Sequence of chain 1.A:
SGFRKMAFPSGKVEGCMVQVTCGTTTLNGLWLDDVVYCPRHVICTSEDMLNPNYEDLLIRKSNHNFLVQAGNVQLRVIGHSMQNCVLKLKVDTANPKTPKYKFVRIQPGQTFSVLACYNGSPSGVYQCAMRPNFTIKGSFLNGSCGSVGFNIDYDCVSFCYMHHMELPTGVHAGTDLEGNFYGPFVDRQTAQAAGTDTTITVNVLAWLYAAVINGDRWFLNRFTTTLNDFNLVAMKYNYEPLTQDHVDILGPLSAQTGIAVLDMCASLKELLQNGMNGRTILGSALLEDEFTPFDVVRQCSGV

Sequence of chain 2.A:
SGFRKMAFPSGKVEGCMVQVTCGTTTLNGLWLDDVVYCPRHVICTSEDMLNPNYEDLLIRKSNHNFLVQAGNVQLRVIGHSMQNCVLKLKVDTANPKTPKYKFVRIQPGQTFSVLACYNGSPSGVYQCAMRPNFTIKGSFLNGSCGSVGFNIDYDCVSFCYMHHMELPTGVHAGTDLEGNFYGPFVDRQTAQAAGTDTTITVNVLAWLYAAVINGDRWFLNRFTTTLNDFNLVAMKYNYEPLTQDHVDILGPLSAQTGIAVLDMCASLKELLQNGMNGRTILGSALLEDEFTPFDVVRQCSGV

This protein binds this small molecule.
Small molecule (SMILES): COc1cccc2[nH]c(C(=O)N[C@@H](CC(C)C)C(=O)N[C@@H](C[C@@H]3CCNC3=O)C(=O)c3nc4ccccc4s3)cc12

Binding-site contacts:
Ligand atom N4 contacts residue GLU166 of chain 2.A at 3.2 Å (salt-bridge).
Ligand atom C9 contacts residue GLN189 of chain 2.A at 3.3 Å.
Ligand atom C20 contacts residue CYS145 of chain 2.A at 2.5 Å (hydrophobic).
Ligand atom O5 contacts residue HIS163 of chain 2.A at 2.6 Å (h-bond).
Ligand atom C28 contacts residue GLN189 of chain 2.A at 3.7 Å.
Ligand atom S1 contacts residue CYS145 of chain 2.A at 3.0 Å (h-bond).
Ligand atom C13 contacts residue CYS145 of chain 2.A at 2.5 Å (hydrophobic).
Ligand atom C26 contacts residue HIS41 of chain 2.A at 3.5 Å.
Ligand atom C19 contacts residue CYS145 of chain 2.A at 1.8 Å (hydrophobic).
Ligand atom C27 contacts residue GLN189 of chain 2.A at 3.4 Å.
Ligand atom C11 contacts residue HIS164 of chain 2.A at 3.5 Å.
Ligand atom N1 contacts residue GLU166 of chain 2.A at 2.8 Å (salt-bridge).
Ligand atom C16 contacts residue ASN142 of chain 2.A at 3.4 Å.
Ligand atom O1 contacts residue THR190 of chain 2.A at 3.3 Å (h-bond).
Ligand atom C22 contacts residue HIS41 of chain 2.A at 3.7 Å.
Ligand atom C6 contacts residue THR190 of chain 2.A at 3.6 Å.
Ligand atom N4 contacts residue PHE140 of chain 2.A at 3.3 Å (h-bond).
Ligand atom C25 contacts residue THR25 of chain 2.A at 3.7 Å.
Ligand atom O1 contacts residue GLN189 of chain 2.A at 3.2 Å.
Ligand atom C18 contacts residue HIS163 of chain 2.A at 3.7 Å.
Ligand atom C1 contacts residue ALA191 of chain 2.A at 3.6 Å (hydrophobic).
Ligand atom C18 contacts residue GLU166 of chain 2.A at 3.6 Å.
Ligand atom N3 contacts residue HIS164 of chain 2.A at 2.9 Å (h-bond).
Ligand atom C25 contacts residue HIS41 of chain 2.A at 3.7 Å.
Ligand atom C4 contacts residue GLU166 of chain 2.A at 3.5 Å.
Ligand atom O2 contacts residue MET165 of chain 2.A at 3.4 Å.
Ligand atom N3 contacts residue CYS145 of chain 2.A at 2.9 Å (h-bond).
Ligand atom S1 contacts residue HIS41 of chain 2.A at 3.2 Å (h-bond).
Ligand atom N2 contacts residue GLN189 of chain 2.A at 2.9 Å (h-bond).
Ligand atom O5 contacts residue GLU166 of chain 2.A at 3.6 Å.
Ligand atom C8 contacts residue GLN189 of chain 2.A at 3.4 Å.
Ligand atom O4 contacts residue SER144 of chain 2.A at 3.5 Å (h-bond).
Ligand atom C2 contacts residue ALA191 of chain 2.A at 3.7 Å (hydrophobic).
Ligand atom O4 contacts residue CYS145 of chain 2.A at 2.4 Å (h-bond).
Ligand atom C30 contacts residue HIS164 of chain 2.A at 3.6 Å.
Ligand atom O2 contacts residue GLU166 of chain 2.A at 3.0 Å (salt-bridge).
Ligand atom O5 contacts residue PHE140 of chain 2.A at 3.4 Å.
Ligand atom O5 contacts residue HIS172 of chain 2.A at 3.6 Å.
Ligand atom C17 contacts residue ASN142 of chain 2.A at 3.5 Å.
Ligand atom C14 contacts residue CYS145 of chain 2.A at 3.0 Å (hydrophobic).